Sequence of chain 1.A:
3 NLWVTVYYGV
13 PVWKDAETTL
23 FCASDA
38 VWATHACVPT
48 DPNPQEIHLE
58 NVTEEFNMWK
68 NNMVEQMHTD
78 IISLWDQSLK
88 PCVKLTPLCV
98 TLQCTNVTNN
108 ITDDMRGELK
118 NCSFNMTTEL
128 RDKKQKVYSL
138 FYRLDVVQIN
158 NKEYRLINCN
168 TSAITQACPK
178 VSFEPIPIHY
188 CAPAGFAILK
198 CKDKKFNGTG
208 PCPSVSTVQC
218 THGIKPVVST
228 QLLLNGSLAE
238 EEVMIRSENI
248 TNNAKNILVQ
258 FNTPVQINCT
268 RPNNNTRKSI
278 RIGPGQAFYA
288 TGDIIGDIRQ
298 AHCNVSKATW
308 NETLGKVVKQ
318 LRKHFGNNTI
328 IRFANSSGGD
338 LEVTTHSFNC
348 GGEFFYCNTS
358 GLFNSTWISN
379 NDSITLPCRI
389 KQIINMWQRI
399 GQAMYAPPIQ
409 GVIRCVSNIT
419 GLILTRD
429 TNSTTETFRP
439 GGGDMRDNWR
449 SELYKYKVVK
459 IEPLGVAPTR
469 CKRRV

The small molecule below binds the protein below.
Small molecule (SMILES): CC(=O)N[C@H]1[C@H](O[C@H]2[C@H](O)[C@@H](NC(C)=O)CO[C@@H]2CO)O[C@H](CO)[C@@H](O)[C@@H]1O

Binding-site contacts:
Ligand atom C7 contacts residue ASN324 of chain 1.A at 3.1 Å.
Ligand atom C8 contacts residue ASN324 of chain 1.A at 4.2 Å.
Ligand atom C3 contacts residue ASN324 of chain 1.A at 3.8 Å.
Ligand atom C2 contacts residue ASN324 of chain 1.A at 2.4 Å.
Ligand atom C5 contacts residue ASN324 of chain 1.A at 3.6 Å.
Ligand atom O7 contacts residue ASN324 of chain 1.A at 3.6 Å.
Ligand atom N2 contacts residue ASN324 of chain 1.A at 2.6 Å (h-bond).
Ligand atom O5 contacts residue ASN324 of chain 1.A at 2.4 Å (h-bond).
Ligand atom C4 contacts residue ASN324 of chain 1.A at 4.2 Å.
Ligand atom C1 contacts residue ASN324 of chain 1.A at 1.4 Å.